The protein below binds the small molecule below.
Small molecule (SMILES): CC(=O)N[C@@H]1[C@@H](O)[C@H](O)[C@@H](CO)O[C@H]1O

Binding-site contacts:
Ligand atom N2 contacts residue ASN207 of chain 1.A at 2.9 Å (h-bond).
Ligand atom C1 contacts residue ASN207 of chain 1.A at 1.5 Å.
Ligand atom C8 contacts residue SER206 of chain 1.A at 3.7 Å.
Ligand atom O7 contacts residue ASN207 of chain 1.A at 3.7 Å.
Ligand atom C3 contacts residue ASN207 of chain 1.A at 3.8 Å.
Ligand atom C5 contacts residue ASN207 of chain 1.A at 3.6 Å.
Ligand atom C8 contacts residue THR205 of chain 1.A at 3.7 Å.
Ligand atom C7 contacts residue ASN207 of chain 1.A at 3.4 Å.
Ligand atom C4 contacts residue ASN207 of chain 1.A at 4.2 Å.
Ligand atom C2 contacts residue ASN207 of chain 1.A at 2.5 Å.
Ligand atom O5 contacts residue ASN207 of chain 1.A at 2.3 Å (h-bond).
Ligand atom C8 contacts residue ASN207 of chain 1.A at 3.9 Å.

Sequence of chain 1.A:
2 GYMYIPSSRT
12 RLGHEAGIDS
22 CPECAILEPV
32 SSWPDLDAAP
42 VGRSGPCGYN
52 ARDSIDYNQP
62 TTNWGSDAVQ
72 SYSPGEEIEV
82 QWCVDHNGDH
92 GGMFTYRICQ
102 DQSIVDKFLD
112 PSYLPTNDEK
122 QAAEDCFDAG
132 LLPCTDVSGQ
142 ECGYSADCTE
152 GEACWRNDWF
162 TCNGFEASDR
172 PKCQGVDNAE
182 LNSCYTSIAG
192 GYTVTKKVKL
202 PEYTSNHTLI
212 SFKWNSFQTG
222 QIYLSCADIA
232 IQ